A small-molecule ligand and the protein it binds are described below.
Small molecule (SMILES): NC(=O)c1cnc2[nH]ccc2c1NC1[C@@H]2CC3C[C@H]1CC(O)(C3)C2

Sequence of chain 1.B:
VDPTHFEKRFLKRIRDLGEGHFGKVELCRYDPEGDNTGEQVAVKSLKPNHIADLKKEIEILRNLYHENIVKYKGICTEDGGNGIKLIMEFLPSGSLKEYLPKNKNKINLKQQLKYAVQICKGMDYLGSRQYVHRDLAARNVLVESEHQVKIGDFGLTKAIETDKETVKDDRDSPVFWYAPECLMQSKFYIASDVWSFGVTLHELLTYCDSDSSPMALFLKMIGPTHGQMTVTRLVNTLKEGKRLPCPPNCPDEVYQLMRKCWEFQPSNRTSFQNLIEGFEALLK

Binding-site contacts:
Ligand atom N4 contacts residue LEU146 of chain 1.B at 3.9 Å.
Ligand atom C23 contacts residue LEU17 of chain 1.B at 3.5 Å (hydrophobic).
Ligand atom C15 contacts residue GLY156 of chain 1.B at 3.9 Å.
Ligand atom C19 contacts residue LEU146 of chain 1.B at 3.6 Å (hydrophobic).
Ligand atom C16 contacts residue VAL25 of chain 1.B at 3.8 Å (hydrophobic).
Ligand atom C9 contacts residue GLY156 of chain 1.B at 3.9 Å.
Ligand atom C5 contacts residue LEU146 of chain 1.B at 3.6 Å (hydrophobic).
Ligand atom C8 contacts residue GLY156 of chain 1.B at 3.9 Å.
Ligand atom C6 contacts residue ALA42 of chain 1.B at 3.6 Å (hydrophobic).
Ligand atom N4 contacts residue PHE94 of chain 1.B at 3.8 Å.
Ligand atom C22 contacts residue ARG143 of chain 1.B at 3.3 Å.
Ligand atom N12 contacts residue GLY98 of chain 1.B at 3.3 Å.
Ligand atom O24 contacts residue ASP157 of chain 1.B at 3.2 Å (salt-bridge).
Ligand atom C22 contacts residue ASN144 of chain 1.B at 3.5 Å.
Ligand atom C6 contacts residue GLU93 of chain 1.B at 3.7 Å.
Ligand atom C3 contacts residue PHE94 of chain 1.B at 3.5 Å (hydrophobic).
Ligand atom C2 contacts residue LEU17 of chain 1.B at 3.8 Å (hydrophobic).
Ligand atom C2 contacts residue LEU146 of chain 1.B at 3.7 Å (hydrophobic).
Ligand atom N7 contacts residue GLU93 of chain 1.B at 3.0 Å (salt-bridge).
Ligand atom N12 contacts residue PHE94 of chain 1.B at 3.8 Å.
Ligand atom C3 contacts residue LEU95 of chain 1.B at 3.2 Å (hydrophobic).
Ligand atom C10 contacts residue GLY98 of chain 1.B at 3.9 Å.
Ligand atom C9 contacts residue LEU146 of chain 1.B at 3.8 Å (hydrophobic).
Ligand atom N4 contacts residue GLU93 of chain 1.B at 3.7 Å.
Ligand atom C8 contacts residue LEU146 of chain 1.B at 3.7 Å (hydrophobic).
Ligand atom N4 contacts residue LEU95 of chain 1.B at 3.2 Å (h-bond).
Ligand atom C21 contacts residue ARG143 of chain 1.B at 3.2 Å.
Ligand atom N12 contacts residue LEU95 of chain 1.B at 3.3 Å (h-bond).
Ligand atom C10 contacts residue LEU17 of chain 1.B at 3.8 Å (hydrophobic).
Ligand atom C1 contacts residue LEU146 of chain 1.B at 3.6 Å (hydrophobic).
Ligand atom C6 contacts residue LEU146 of chain 1.B at 3.4 Å (hydrophobic).
Ligand atom N7 contacts residue LEU146 of chain 1.B at 3.5 Å.
Ligand atom C20 contacts residue ASN144 of chain 1.B at 3.7 Å.
Ligand atom O24 contacts residue ASN144 of chain 1.B at 3.2 Å (h-bond).
Ligand atom C8 contacts residue ALA42 of chain 1.B at 3.7 Å (hydrophobic).
Ligand atom N7 contacts residue ALA42 of chain 1.B at 3.4 Å.
Ligand atom N13 contacts residue LEU17 of chain 1.B at 3.8 Å.
Ligand atom C19 contacts residue ARG143 of chain 1.B at 3.3 Å.
Ligand atom C8 contacts residue MET92 of chain 1.B at 3.8 Å (hydrophobic).
Ligand atom O11 contacts residue LEU17 of chain 1.B at 3.5 Å.